Sequence of chain 1.C:
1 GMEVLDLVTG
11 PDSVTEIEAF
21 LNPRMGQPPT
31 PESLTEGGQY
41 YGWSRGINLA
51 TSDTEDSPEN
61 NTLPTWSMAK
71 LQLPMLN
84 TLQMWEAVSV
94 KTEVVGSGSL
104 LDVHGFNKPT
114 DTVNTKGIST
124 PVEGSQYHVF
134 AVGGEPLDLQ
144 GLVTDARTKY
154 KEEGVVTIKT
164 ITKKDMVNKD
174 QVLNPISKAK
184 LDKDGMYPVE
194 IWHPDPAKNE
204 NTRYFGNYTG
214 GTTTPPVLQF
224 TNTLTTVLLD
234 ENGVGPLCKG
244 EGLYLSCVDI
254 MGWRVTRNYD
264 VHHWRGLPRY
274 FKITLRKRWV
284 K

This protein binds this small molecule.
Small molecule (SMILES): CC(=O)N[C@H]1[C@H](O[C@@H]2[C@H](O)[C@@H](O)[C@H](O)O[C@@H]2CO)O[C@H](CO)[C@H](O)[C@@H]1O[C@@H]1O[C@H](CO)[C@H](O)[C@H](O[C@]2(C(=O)O)C[C@H](O)[C@@H](NC(C)=O)[C@H]([C@H](O)[C@@H](CO)O[C@]3(C(=O)O)C[C@H](O)[C@@H](NC(C)=O)[C@H]([C@H](O)[C@H](O)CO)O3)O2)[C@H]1O

Binding-site contacts:
Ligand atom C6 contacts residue TYR40 of chain 1.B at 3.4 Å (hydrophobic).
Ligand atom N5 contacts residue TYR40 of chain 1.B at 3.0 Å (h-bond).
Ligand atom O8 contacts residue GLY37 of chain 1.B at 3.8 Å.
Ligand atom O4 contacts residue HIS266 of chain 1.B at 2.8 Å (h-bond).
Ligand atom C4 contacts residue HIS266 of chain 1.B at 3.4 Å.
Ligand atom O6 contacts residue ASN61 of chain 1.B at 2.6 Å (h-bond).
Ligand atom C6 contacts residue THR62 of chain 1.B at 3.7 Å.
Ligand atom O1B contacts residue TYR40 of chain 1.B at 2.7 Å (h-bond).
Ligand atom C6 contacts residue THR35 of chain 1.B at 3.6 Å.
Ligand atom O8 contacts residue TYR40 of chain 1.B at 3.8 Å.
Ligand atom C7 contacts residue THR35 of chain 1.B at 3.7 Å.
Ligand atom C6 contacts residue ASN61 of chain 1.B at 3.3 Å.
Ligand atom O1B contacts residue ARG45 of chain 1.B at 3.2 Å (salt-bridge).
Ligand atom O8 contacts residue ARG45 of chain 1.B at 3.1 Å (salt-bridge).
Ligand atom O4 contacts residue THR259 of chain 1.B at 3.5 Å.
Ligand atom C11 contacts residue THR35 of chain 1.B at 3.7 Å.
Ligand atom O6 contacts residue GLU59 of chain 1.B at 3.3 Å.
Ligand atom C8 contacts residue ARG45 of chain 1.B at 3.5 Å.
Ligand atom C6 contacts residue GLU59 of chain 1.B at 3.5 Å.
Ligand atom C1 contacts residue ARG45 of chain 1.B at 3.5 Å.
Ligand atom O1A contacts residue ARG45 of chain 1.B at 2.7 Å (salt-bridge).
Ligand atom O1A contacts residue TYR40 of chain 1.B at 3.4 Å (h-bond).
Ligand atom O9 contacts residue ARG45 of chain 1.B at 3.0 Å (salt-bridge).
Ligand atom C5 contacts residue TYR40 of chain 1.B at 3.5 Å (hydrophobic).
Ligand atom C9 contacts residue ARG45 of chain 1.B at 3.8 Å.
Ligand atom C4 contacts residue TYR40 of chain 1.B at 3.8 Å (hydrophobic).
Ligand atom C11 contacts residue ASP53 of chain 1.C at 3.5 Å.
Ligand atom C9 contacts residue GLU36 of chain 1.B at 3.3 Å.
Ligand atom O1B contacts residue GLY46 of chain 1.B at 2.8 Å (h-bond).
Ligand atom C5 contacts residue THR35 of chain 1.B at 3.7 Å.
Ligand atom O1B contacts residue HIS266 of chain 1.B at 3.3 Å.
Ligand atom N5 contacts residue THR35 of chain 1.B at 2.9 Å (h-bond).
Ligand atom C10 contacts residue THR35 of chain 1.B at 3.7 Å.
Ligand atom C4 contacts residue GLY46 of chain 1.B at 3.5 Å.
Ligand atom O1B contacts residue GLN39 of chain 1.B at 3.6 Å.
Ligand atom O4 contacts residue GLY46 of chain 1.B at 2.6 Å (h-bond).
Ligand atom O10 contacts residue ASN261 of chain 1.B at 3.3 Å (h-bond).
Ligand atom C3 contacts residue HIS266 of chain 1.B at 3.7 Å.
Ligand atom C6 contacts residue GLY46 of chain 1.B at 3.6 Å.
Ligand atom C1 contacts residue TYR40 of chain 1.B at 3.4 Å (hydrophobic).

Sequence of chain 1.B:
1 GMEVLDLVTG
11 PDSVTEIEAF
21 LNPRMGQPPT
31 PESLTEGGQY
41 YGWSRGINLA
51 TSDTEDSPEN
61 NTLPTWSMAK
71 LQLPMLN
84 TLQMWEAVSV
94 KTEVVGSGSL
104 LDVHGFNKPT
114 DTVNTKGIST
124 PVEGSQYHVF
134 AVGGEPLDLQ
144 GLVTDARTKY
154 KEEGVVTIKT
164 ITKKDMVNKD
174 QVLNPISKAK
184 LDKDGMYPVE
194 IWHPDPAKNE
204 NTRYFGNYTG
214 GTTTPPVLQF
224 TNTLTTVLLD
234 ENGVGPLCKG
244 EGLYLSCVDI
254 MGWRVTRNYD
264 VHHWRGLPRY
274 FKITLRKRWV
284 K